Sequence of chain 24.A:
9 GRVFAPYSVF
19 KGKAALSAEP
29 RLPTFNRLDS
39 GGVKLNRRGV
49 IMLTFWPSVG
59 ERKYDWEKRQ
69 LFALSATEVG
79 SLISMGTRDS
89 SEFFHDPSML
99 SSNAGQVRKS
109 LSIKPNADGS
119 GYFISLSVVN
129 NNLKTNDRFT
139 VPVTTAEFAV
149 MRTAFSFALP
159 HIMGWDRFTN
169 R

Sequence of chain 5.A:
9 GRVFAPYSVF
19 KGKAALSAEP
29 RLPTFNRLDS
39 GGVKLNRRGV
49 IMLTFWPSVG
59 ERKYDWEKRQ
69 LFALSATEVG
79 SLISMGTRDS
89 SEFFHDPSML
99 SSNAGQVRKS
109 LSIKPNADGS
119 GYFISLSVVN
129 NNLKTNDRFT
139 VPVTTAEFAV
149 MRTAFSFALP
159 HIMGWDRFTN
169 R

Sequence of chain 2.A:
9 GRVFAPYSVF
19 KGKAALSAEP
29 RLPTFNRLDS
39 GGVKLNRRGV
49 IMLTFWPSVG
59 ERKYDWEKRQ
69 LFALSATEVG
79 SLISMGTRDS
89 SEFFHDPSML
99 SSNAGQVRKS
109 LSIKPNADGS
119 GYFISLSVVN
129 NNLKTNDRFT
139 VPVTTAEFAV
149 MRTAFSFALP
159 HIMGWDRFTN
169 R

Binding-site contacts:
Ligand atom O2 contacts residue TRP64 of chain 24.A at 3.1 Å.
Ligand atom O4' contacts residue MET50 of chain 2.A at 3.4 Å.
Ligand atom O4' contacts residue TRP64 of chain 24.A at 2.9 Å (h-bond).
Ligand atom N1 contacts residue PHE12 of chain 24.A at 3.3 Å.
Ligand atom O2 contacts residue LEU98 of chain 2.A at 3.4 Å.
Ligand atom C5' contacts residue TYR62 of chain 24.A at 3.2 Å (hydrophobic).
Ligand atom O4 contacts residue PRO14 of chain 24.A at 3.5 Å.
Ligand atom N3 contacts residue PHE12 of chain 24.A at 2.9 Å.
Ligand atom OP1 contacts residue LYS61 of chain 24.A at 3.0 Å.
Ligand atom O4 contacts residue PHE92 of chain 2.A at 3.5 Å (h-bond).
Ligand atom C4 contacts residue LYS21 of chain 5.A at 3.4 Å.
Ligand atom O3' contacts residue ALA71 of chain 2.A at 3.4 Å.
Ligand atom O4' contacts residue HIS93 of chain 2.A at 3.4 Å.
Ligand atom C2 contacts residue TRP64 of chain 24.A at 3.5 Å (hydrophobic).
Ligand atom O2 contacts residue ARG60 of chain 24.A at 3.0 Å.
Ligand atom C1' contacts residue ASP94 of chain 2.A at 3.5 Å.
Ligand atom O2 contacts residue MET97 of chain 2.A at 3.4 Å.
Ligand atom C7 contacts residue TRP64 of chain 24.A at 3.5 Å (hydrophobic).
Ligand atom C2 contacts residue PHE12 of chain 24.A at 2.9 Å (hydrophobic).
Ligand atom C6 contacts residue TRP64 of chain 24.A at 3.2 Å (hydrophobic).
Ligand atom OP1 contacts residue ALA71 of chain 2.A at 2.9 Å (h-bond).
Ligand atom C4 contacts residue PHE12 of chain 24.A at 3.2 Å (hydrophobic).
Ligand atom OP1 contacts residue TYR62 of chain 24.A at 2.8 Å (h-bond).
Ligand atom O2 contacts residue PHE12 of chain 24.A at 3.2 Å.
Ligand atom OP1 contacts residue HIS93 of chain 2.A at 2.7 Å (h-bond).
Ligand atom OP1 contacts residue LYS107 of chain 2.A at 2.8 Å (salt-bridge).
Ligand atom O4 contacts residue SER16 of chain 24.A at 3.0 Å (h-bond).
Ligand atom N3 contacts residue PHE18 of chain 24.A at 3.4 Å.
Ligand atom OP2 contacts residue LYS107 of chain 2.A at 2.6 Å (salt-bridge).
Ligand atom C5 contacts residue HIS93 of chain 2.A at 3.5 Å.
Ligand atom C7 contacts residue HIS93 of chain 2.A at 3.5 Å.
Ligand atom O4 contacts residue LYS21 of chain 5.A at 2.9 Å (salt-bridge).
Ligand atom C4 contacts residue PHE18 of chain 24.A at 3.3 Å (hydrophobic).
Ligand atom C4 contacts residue PHE92 of chain 2.A at 3.3 Å (hydrophobic).
Ligand atom C1' contacts residue LEU98 of chain 2.A at 3.5 Å (hydrophobic).
Ligand atom O2 contacts residue ASP94 of chain 2.A at 3.0 Å (salt-bridge).
Ligand atom N3 contacts residue LYS21 of chain 5.A at 2.8 Å.
Ligand atom O4 contacts residue PHE12 of chain 24.A at 3.2 Å.
Ligand atom C5 contacts residue PHE18 of chain 24.A at 3.4 Å (hydrophobic).
Ligand atom N3 contacts residue PHE92 of chain 2.A at 3.0 Å (h-bond).

A protein and the small-molecule ligand that binds it are described below.
Small molecule (SMILES): Cc1cn([C@H]2C[C@H](O[P](=O)(O)OC[C@H]3O[C@@H](n4cc(C)c(=O)[nH]c4=O)C[C@@H]3O[P](=O)(O)OC[C@H]3O[C@@H](n4cc(C)c(=O)[nH]c4=O)C[C@@H]3O[P](=O)(O)OC[C@H]3O[C@@H](n4cc(C)c(=O)[nH]c4=O)C[C@@H]3O[P](=O)(O)OC[C@H]3O[C@@H](n4cc(C)c(=O)[nH]c4=O)C[C@@H]3O[P](=O)(O)OC[C@H]3O[C@@H](n4cc(C)c(=O)[nH]c4=O)C[C@@H]3O)[C@@H](CO[P](=O)(O)O[C@H]3C[C@H](n4cc(C)c(=O)[nH]c4=O)O[C@@H]3CO[P](=O)(O)O[C@H]3C[C@H](n4cc(C)c(=O)[nH]c4=O)O[C@@H]3CO[P](=O)(O)O[C@H]3C[C@H](n4cc(C)c(=O)[nH]c4=O)O[C@@H]3COP(=O)=O)O2)c(=O)[nH]c1=O